The protein below binds the small molecule below.
Small molecule (SMILES): c1cc(-c2ncc[nH]2)ccn1

Binding-site contacts:
Ligand atom C3 contacts residue PRO97 of chain 1.A at 3.7 Å (hydrophobic).
Ligand atom N1 contacts residue PRO97 of chain 1.A at 3.9 Å.
Ligand atom C7 contacts residue TYR144 of chain 1.A at 4.2 Å (hydrophobic).
Ligand atom C4 contacts residue PRO152 of chain 1.A at 3.6 Å (hydrophobic).
Ligand atom N1 contacts residue GLY148 of chain 1.A at 4.1 Å.
Ligand atom C contacts residue THR147 of chain 1.A at 4.2 Å.
Ligand atom C5 contacts residue SER140 of chain 1.A at 4.0 Å.
Ligand atom C7 contacts residue PRO97 of chain 1.A at 3.9 Å (hydrophobic).
Ligand atom N2 contacts residue ILE141 of chain 1.A at 3.2 Å (h-bond).
Ligand atom C5 contacts residue SER96 of chain 1.A at 3.5 Å.
Ligand atom C6 contacts residue ILE141 of chain 1.A at 4.0 Å (hydrophobic).
Ligand atom C3 contacts residue PRO152 of chain 1.A at 3.9 Å (hydrophobic).
Ligand atom C6 contacts residue SER140 of chain 1.A at 4.0 Å.
Ligand atom N contacts residue GLY149 of chain 1.A at 3.5 Å (h-bond).
Ligand atom N2 contacts residue PRO152 of chain 1.A at 3.9 Å.
Ligand atom C6 contacts residue GLY142 of chain 1.A at 4.0 Å.
Ligand atom C1 contacts residue GLY148 of chain 1.A at 3.3 Å.
Ligand atom N2 contacts residue SER96 of chain 1.A at 4.2 Å.
Ligand atom C2 contacts residue GLY148 of chain 1.A at 3.9 Å.
Ligand atom C7 contacts residue PRO152 of chain 1.A at 4.2 Å (hydrophobic).
Ligand atom C contacts residue LEU146 of chain 1.A at 3.3 Å (hydrophobic).
Ligand atom C4 contacts residue LEU95 of chain 1.A at 3.5 Å (hydrophobic).
Ligand atom C4 contacts residue PRO97 of chain 1.A at 3.9 Å (hydrophobic).
Ligand atom C1 contacts residue GLY121 of chain 1.A at 3.8 Å.
Ligand atom C2 contacts residue PRO97 of chain 1.A at 3.8 Å (hydrophobic).
Ligand atom C6 contacts residue TYR144 of chain 1.A at 4.2 Å (hydrophobic).
Ligand atom C5 contacts residue TRP139 of chain 1.A at 4.0 Å (hydrophobic).
Ligand atom C5 contacts residue PRO152 of chain 1.A at 3.6 Å (hydrophobic).
Ligand atom N contacts residue LEU95 of chain 1.A at 4.0 Å.
Ligand atom C4 contacts residue SER96 of chain 1.A at 3.5 Å.
Ligand atom C5 contacts residue ILE141 of chain 1.A at 3.9 Å (hydrophobic).
Ligand atom C1 contacts residue GLY149 of chain 1.A at 3.5 Å.
Ligand atom N2 contacts residue SER140 of chain 1.A at 3.6 Å.
Ligand atom C contacts residue GLY148 of chain 1.A at 3.7 Å.
Ligand atom C7 contacts residue LEU146 of chain 1.A at 4.1 Å (hydrophobic).
Ligand atom C6 contacts residue PRO152 of chain 1.A at 4.1 Å (hydrophobic).
Ligand atom N contacts residue GLY148 of chain 1.A at 3.5 Å.
Ligand atom N1 contacts residue LEU146 of chain 1.A at 3.5 Å (h-bond).
Ligand atom C5 contacts residue PRO97 of chain 1.A at 4.2 Å (hydrophobic).
Ligand atom C5 contacts residue LEU95 of chain 1.A at 3.8 Å (hydrophobic).

Sequence of chain 1.A:
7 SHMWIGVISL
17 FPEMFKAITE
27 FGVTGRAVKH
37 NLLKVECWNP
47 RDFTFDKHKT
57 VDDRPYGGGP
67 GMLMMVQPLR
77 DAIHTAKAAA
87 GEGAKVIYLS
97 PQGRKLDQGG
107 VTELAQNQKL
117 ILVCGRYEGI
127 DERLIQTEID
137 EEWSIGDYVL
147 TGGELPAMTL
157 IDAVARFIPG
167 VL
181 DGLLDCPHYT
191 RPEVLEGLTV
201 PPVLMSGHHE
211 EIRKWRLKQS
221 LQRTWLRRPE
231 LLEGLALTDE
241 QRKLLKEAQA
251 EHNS